Sequence of chain 1.A:
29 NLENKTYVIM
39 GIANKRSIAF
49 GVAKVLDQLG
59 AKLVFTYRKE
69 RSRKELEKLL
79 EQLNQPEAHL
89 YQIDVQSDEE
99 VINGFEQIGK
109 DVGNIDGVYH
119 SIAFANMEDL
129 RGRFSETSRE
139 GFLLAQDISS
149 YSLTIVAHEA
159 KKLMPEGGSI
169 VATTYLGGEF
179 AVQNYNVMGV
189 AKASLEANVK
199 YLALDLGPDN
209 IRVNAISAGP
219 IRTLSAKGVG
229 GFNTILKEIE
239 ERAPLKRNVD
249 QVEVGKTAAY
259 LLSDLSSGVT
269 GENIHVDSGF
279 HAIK

The small molecule below binds the protein below.
Small molecule (SMILES): CCCCCc1ccc(Oc2ccccc2)c(O)c1

Binding-site contacts:
Ligand atom C1 contacts residue NAP1 of chain 1.J at 3.5 Å.
Ligand atom C9 contacts residue ALA121 of chain 1.A at 3.7 Å (hydrophobic).
Ligand atom C9 contacts residue NAP1 of chain 1.J at 3.7 Å.
Ligand atom C5 contacts residue NAP1 of chain 1.J at 3.3 Å.
Ligand atom C3 contacts residue ALA224 of chain 1.A at 3.7 Å (hydrophobic).
Ligand atom C13 contacts residue VAL227 of chain 1.A at 3.8 Å (hydrophobic).
Ligand atom C6 contacts residue NAP1 of chain 1.J at 3.4 Å.
Ligand atom C15 contacts residue PHE230 of chain 1.A at 3.9 Å (hydrophobic).
Ligand atom C3 contacts residue NAP1 of chain 1.J at 3.0 Å.
Ligand atom C18 contacts residue GLN181 of chain 1.A at 3.7 Å.
Ligand atom C18 contacts residue VAL227 of chain 1.A at 3.7 Å (hydrophobic).
Ligand atom C17 contacts residue VAL227 of chain 1.A at 3.7 Å (hydrophobic).
Ligand atom C11 contacts residue MET186 of chain 1.A at 3.9 Å (hydrophobic).
Ligand atom C8 contacts residue NAP1 of chain 1.J at 3.6 Å.
Ligand atom C8 contacts residue SER223 of chain 1.A at 3.6 Å.
Ligand atom C4 contacts residue ALA224 of chain 1.A at 3.6 Å (hydrophobic).
Ligand atom C1 contacts residue TYR183 of chain 1.A at 3.5 Å (hydrophobic).
Ligand atom C2 contacts residue NAP1 of chain 1.J at 3.0 Å.
Ligand atom O17 contacts residue TYR183 of chain 1.A at 2.6 Å (h-bond).
Ligand atom C14 contacts residue NAP1 of chain 1.J at 3.2 Å.
Ligand atom C10 contacts residue PHE122 of chain 1.A at 3.7 Å (hydrophobic).
Ligand atom C10 contacts residue ALA121 of chain 1.A at 3.5 Å (hydrophobic).
Ligand atom O17 contacts residue NAP1 of chain 1.J at 2.6 Å (h-bond).
Ligand atom C9 contacts residue SER223 of chain 1.A at 3.4 Å.
Ligand atom C12 contacts residue LEU128 of chain 1.A at 3.9 Å (hydrophobic).
Ligand atom O7 contacts residue SER223 of chain 1.A at 3.8 Å.
Ligand atom O17 contacts residue LYS190 of chain 1.A at 3.9 Å.
Ligand atom C4 contacts residue NAP1 of chain 1.J at 3.3 Å.
Ligand atom C12 contacts residue VAL227 of chain 1.A at 4.0 Å (hydrophobic).
Ligand atom C14 contacts residue TYR173 of chain 1.A at 4.0 Å (hydrophobic).
Ligand atom C11 contacts residue ALA123 of chain 1.A at 3.9 Å (hydrophobic).
Ligand atom C6 contacts residue TYR183 of chain 1.A at 3.4 Å (hydrophobic).
Ligand atom C17 contacts residue ILE233 of chain 1.A at 3.8 Å (hydrophobic).
Ligand atom C10 contacts residue SER223 of chain 1.A at 3.8 Å.
Ligand atom C1 contacts residue TYR173 of chain 1.A at 3.8 Å (hydrophobic).
Ligand atom C18 contacts residue VAL180 of chain 1.A at 3.9 Å (hydrophobic).
Ligand atom C16 contacts residue PHE230 of chain 1.A at 3.9 Å (hydrophobic).
Ligand atom O7 contacts residue NAP1 of chain 1.J at 3.2 Å.
Ligand atom C15 contacts residue VAL227 of chain 1.A at 4.0 Å (hydrophobic).
Ligand atom C16 contacts residue TYR173 of chain 1.A at 3.6 Å (hydrophobic).